Sequence of chain 1.A:
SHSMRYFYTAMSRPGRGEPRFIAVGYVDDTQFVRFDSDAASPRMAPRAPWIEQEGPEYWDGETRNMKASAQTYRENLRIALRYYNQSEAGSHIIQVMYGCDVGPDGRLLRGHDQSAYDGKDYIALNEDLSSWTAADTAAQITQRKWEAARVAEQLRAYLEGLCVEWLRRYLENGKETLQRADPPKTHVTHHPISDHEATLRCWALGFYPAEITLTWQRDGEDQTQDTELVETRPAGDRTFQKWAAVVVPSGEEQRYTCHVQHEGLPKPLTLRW

Sequence of chain 1.C:
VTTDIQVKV

Binding-site contacts:
Ligand atom C11 contacts residue ASP115 of chain 1.A at 3.4 Å.
Ligand atom C10 contacts residue SER117 of chain 1.A at 3.7 Å.
Ligand atom C10 contacts residue TRP148 of chain 1.A at 3.7 Å (hydrophobic).
Ligand atom O contacts residue TYR75 of chain 1.A at 2.6 Å (h-bond).
Ligand atom N05 contacts residue ILE125 of chain 1.A at 2.9 Å (h-bond).
Ligand atom C01 contacts residue TRP148 of chain 1.A at 3.6 Å (hydrophobic).
Ligand atom N04 contacts residue SER117 of chain 1.A at 2.8 Å (h-bond).
Ligand atom C11 contacts residue SER117 of chain 1.A at 3.4 Å.
Ligand atom N04 contacts residue TRP148 of chain 1.A at 3.7 Å.
Ligand atom C10 contacts residue VAL98 of chain 1.A at 3.6 Å (hydrophobic).
Ligand atom N05 contacts residue SER117 of chain 1.A at 3.2 Å (h-bond).
Ligand atom C02 contacts residue TRP148 of chain 1.A at 3.6 Å (hydrophobic).
Ligand atom C12 contacts residue TYR124 of chain 1.A at 3.6 Å (hydrophobic).
Ligand atom N04 contacts residue ILE125 of chain 1.A at 3.7 Å.
Ligand atom C03 contacts residue VAL7 of chain 1.C at 3.7 Å (hydrophobic).
Ligand atom N02 contacts residue TYR75 of chain 1.A at 3.5 Å (h-bond).
Ligand atom C09 contacts residue ASP115 of chain 1.A at 3.5 Å.
Ligand atom N05 contacts residue ASP115 of chain 1.A at 3.3 Å (salt-bridge).
Ligand atom N05 contacts residue GLN116 of chain 1.A at 3.6 Å.
Ligand atom C05 contacts residue VAL7 of chain 1.C at 3.6 Å (hydrophobic).
Ligand atom C08 contacts residue TYR75 of chain 1.A at 3.6 Å (hydrophobic).
Ligand atom C contacts residue ILE96 of chain 1.A at 3.7 Å (hydrophobic).
Ligand atom N contacts residue VAL9 of chain 1.C at 3.5 Å.
Ligand atom C01 contacts residue ASP115 of chain 1.A at 3.7 Å.
Ligand atom C02 contacts residue VAL98 of chain 1.A at 3.7 Å (hydrophobic).
Ligand atom C04 contacts residue ASP115 of chain 1.A at 3.7 Å.
Ligand atom C08 contacts residue TYR100 of chain 1.A at 3.5 Å (hydrophobic).
Ligand atom N01 contacts residue ASP115 of chain 1.A at 2.7 Å (salt-bridge).
Ligand atom C06 contacts residue ILE5 of chain 1.C at 3.6 Å (hydrophobic).
Ligand atom C03 contacts residue TYR75 of chain 1.A at 3.4 Å (hydrophobic).
Ligand atom C contacts residue VAL9 of chain 1.C at 3.7 Å (hydrophobic).
Ligand atom C13 contacts residue TYR124 of chain 1.A at 3.7 Å (hydrophobic).
Ligand atom C12 contacts residue VAL9 of chain 1.C at 3.7 Å (hydrophobic).
Ligand atom N01 contacts residue TRP148 of chain 1.A at 3.6 Å.
Ligand atom C07 contacts residue THR3 of chain 1.C at 3.6 Å.
Ligand atom C11 contacts residue TRP148 of chain 1.A at 3.7 Å (hydrophobic).
Ligand atom O contacts residue TYR10 of chain 1.A at 3.5 Å.
Ligand atom C08 contacts residue TYR10 of chain 1.A at 3.7 Å (hydrophobic).
Ligand atom C13 contacts residue SER117 of chain 1.A at 3.2 Å.
Ligand atom C12 contacts residue SER117 of chain 1.A at 3.4 Å.

A protein and the small-molecule ligand that binds it are described below.
Small molecule (SMILES): Nc1nc(NC2CC2)c2ncn([C@H]3C=C[C@@H](CO)C3)c2n1